Binding-site contacts:
Ligand atom C2 contacts residue SER203 of chain 1.C at 3.8 Å.
Ligand atom N7 contacts residue GLU179 of chain 1.C at 3.9 Å.
Ligand atom C4' contacts residue ARG43 of chain 1.F at 3.4 Å.
Ligand atom C5' contacts residue HIS4 of chain 1.F at 3.4 Å.
Ligand atom C5 contacts residue ILE178 of chain 1.C at 3.7 Å (hydrophobic).
Ligand atom C1' contacts residue THR90 of chain 1.C at 3.6 Å.
Ligand atom C4 contacts residue PHE159 of chain 1.C at 3.8 Å (hydrophobic).
Ligand atom O3' contacts residue GLU181 of chain 1.C at 2.6 Å (salt-bridge).
Ligand atom C4 contacts residue CYS91 of chain 1.C at 3.9 Å (hydrophobic).
Ligand atom O5' contacts residue HIS4 of chain 1.F at 2.4 Å (h-bond).
Ligand atom C5' contacts residue PHE159 of chain 1.C at 3.4 Å (hydrophobic).
Ligand atom N7 contacts residue PHE159 of chain 1.C at 3.5 Å.
Ligand atom N6 contacts residue LEU206 of chain 1.C at 3.5 Å.
Ligand atom O2' contacts residue GLU179 of chain 1.C at 3.9 Å.
Ligand atom N3 contacts residue THR90 of chain 1.C at 3.2 Å (h-bond).
Ligand atom O2' contacts residue ARG87 of chain 1.C at 3.4 Å (salt-bridge).
Ligand atom C2 contacts residue ASP204 of chain 1.C at 3.8 Å.
Ligand atom C6 contacts residue PHE159 of chain 1.C at 3.7 Å (hydrophobic).
Ligand atom C5 contacts residue PHE159 of chain 1.C at 3.4 Å (hydrophobic).
Ligand atom C2' contacts residue GLU179 of chain 1.C at 4.0 Å.
Ligand atom C2 contacts residue CYS91 of chain 1.C at 3.3 Å (hydrophobic).
Ligand atom N8 contacts residue GLU179 of chain 1.C at 3.5 Å.
Ligand atom C6 contacts residue GLY92 of chain 1.C at 3.7 Å.
Ligand atom C2 contacts residue GLY92 of chain 1.C at 3.4 Å.
Ligand atom O4' contacts residue THR90 of chain 1.C at 3.2 Å (h-bond).
Ligand atom N3 contacts residue CYS91 of chain 1.C at 3.5 Å.
Ligand atom N8 contacts residue PHE159 of chain 1.C at 3.9 Å.
Ligand atom N1 contacts residue CYS91 of chain 1.C at 3.7 Å.
Ligand atom C2' contacts residue GLU181 of chain 1.C at 3.3 Å.
Ligand atom O2' contacts residue GLU181 of chain 1.C at 2.6 Å (salt-bridge).
Ligand atom N7 contacts residue ILE178 of chain 1.C at 3.8 Å.
Ligand atom N8 contacts residue MET180 of chain 1.C at 3.5 Å.
Ligand atom O4' contacts residue ARG43 of chain 1.F at 3.9 Å.
Ligand atom C3' contacts residue GLU181 of chain 1.C at 3.5 Å.
Ligand atom O3' contacts residue MET64 of chain 1.C at 3.5 Å.
Ligand atom O5' contacts residue ARG43 of chain 1.F at 3.8 Å.
Ligand atom N1 contacts residue GLY92 of chain 1.C at 3.3 Å (h-bond).
Ligand atom O5' contacts residue PHE159 of chain 1.C at 3.6 Å.
Ligand atom C2' contacts residue MET180 of chain 1.C at 3.8 Å (hydrophobic).
Ligand atom N3 contacts residue GLY92 of chain 1.C at 3.9 Å.

Sequence of chain 1.C:
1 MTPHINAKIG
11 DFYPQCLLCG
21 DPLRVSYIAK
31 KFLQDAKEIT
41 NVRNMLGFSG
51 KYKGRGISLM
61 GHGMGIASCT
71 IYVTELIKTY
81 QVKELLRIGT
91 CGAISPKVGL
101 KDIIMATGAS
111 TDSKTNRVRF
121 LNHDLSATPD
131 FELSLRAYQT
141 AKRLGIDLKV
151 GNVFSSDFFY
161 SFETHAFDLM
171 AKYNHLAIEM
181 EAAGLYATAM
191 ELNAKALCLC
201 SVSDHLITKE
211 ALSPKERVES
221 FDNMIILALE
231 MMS

Sequence of chain 1.F:
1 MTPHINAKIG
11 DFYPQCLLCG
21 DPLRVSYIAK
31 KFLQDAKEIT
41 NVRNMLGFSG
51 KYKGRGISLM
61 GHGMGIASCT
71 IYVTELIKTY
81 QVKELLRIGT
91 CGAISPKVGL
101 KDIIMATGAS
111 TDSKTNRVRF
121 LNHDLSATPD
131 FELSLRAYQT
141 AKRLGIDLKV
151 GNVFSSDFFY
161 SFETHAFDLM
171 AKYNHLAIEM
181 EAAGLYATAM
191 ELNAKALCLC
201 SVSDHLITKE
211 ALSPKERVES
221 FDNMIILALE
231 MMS

The protein below binds the small molecule below.
Small molecule (SMILES): Nc1ncnc2c([C@@H]3O[C@H](CO)[C@@H](O)[C@H]3O)n[nH]c12